Sequence of chain 2.B:
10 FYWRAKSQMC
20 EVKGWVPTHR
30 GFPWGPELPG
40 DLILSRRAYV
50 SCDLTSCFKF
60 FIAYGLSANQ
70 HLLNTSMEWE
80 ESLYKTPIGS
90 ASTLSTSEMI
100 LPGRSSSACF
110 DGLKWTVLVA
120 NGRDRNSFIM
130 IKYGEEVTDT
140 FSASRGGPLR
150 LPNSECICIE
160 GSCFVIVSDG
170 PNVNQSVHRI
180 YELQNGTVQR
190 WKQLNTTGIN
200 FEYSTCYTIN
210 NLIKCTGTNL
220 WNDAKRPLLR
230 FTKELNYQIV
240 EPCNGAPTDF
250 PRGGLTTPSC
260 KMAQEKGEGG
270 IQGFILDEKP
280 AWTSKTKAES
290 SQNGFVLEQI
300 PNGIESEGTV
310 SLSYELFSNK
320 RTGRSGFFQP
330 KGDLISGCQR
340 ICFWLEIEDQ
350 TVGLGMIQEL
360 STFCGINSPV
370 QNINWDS

Binding-site contacts:
Ligand atom N2 contacts residue ASN73 of chain 2.B at 2.8 Å (h-bond).
Ligand atom C3 contacts residue ASN73 of chain 2.B at 3.8 Å.
Ligand atom O5 contacts residue PRO35 of chain 3.B at 4.0 Å.
Ligand atom C1 contacts residue ASN73 of chain 2.B at 1.5 Å.
Ligand atom O5 contacts residue ASN73 of chain 2.B at 2.5 Å (h-bond).
Ligand atom C5 contacts residue ASN73 of chain 2.B at 3.7 Å.
Ligand atom C4 contacts residue ASN73 of chain 2.B at 4.3 Å.
Ligand atom C7 contacts residue ASN73 of chain 2.B at 3.6 Å.
Ligand atom O6 contacts residue PRO35 of chain 3.B at 4.0 Å.
Ligand atom C2 contacts residue ASN73 of chain 2.B at 2.4 Å.
Ligand atom O7 contacts residue ASN73 of chain 2.B at 4.1 Å.

A protein and the small-molecule ligand that binds it are described below.
Small molecule (SMILES): CC(=O)N[C@@H]1[C@@H](O)[C@H](O)[C@@H](CO)O[C@H]1O

Sequence of chain 3.B:
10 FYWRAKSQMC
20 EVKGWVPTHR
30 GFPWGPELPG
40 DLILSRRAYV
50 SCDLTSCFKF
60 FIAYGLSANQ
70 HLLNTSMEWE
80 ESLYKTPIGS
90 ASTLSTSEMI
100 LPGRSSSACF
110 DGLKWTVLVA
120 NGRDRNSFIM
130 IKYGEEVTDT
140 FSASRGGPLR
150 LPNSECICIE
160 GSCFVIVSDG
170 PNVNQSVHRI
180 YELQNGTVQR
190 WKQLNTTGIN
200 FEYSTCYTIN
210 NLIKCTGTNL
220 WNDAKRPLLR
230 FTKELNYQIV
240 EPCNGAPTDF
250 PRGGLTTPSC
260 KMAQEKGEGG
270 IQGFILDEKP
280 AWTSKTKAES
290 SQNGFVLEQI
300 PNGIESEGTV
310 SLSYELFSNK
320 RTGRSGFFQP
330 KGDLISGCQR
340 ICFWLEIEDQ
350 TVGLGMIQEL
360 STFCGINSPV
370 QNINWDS